Binding-site contacts:
Ligand atom O5 contacts residue HIS124 of chain 1.A at 4.1 Å.
Ligand atom C1 contacts residue HIS124 of chain 1.A at 3.6 Å.
Ligand atom O5 contacts residue GLN194 of chain 1.A at 3.7 Å.
Ligand atom C1 contacts residue GLN194 of chain 1.A at 3.6 Å.
Ligand atom O7 contacts residue HIS124 of chain 1.A at 4.5 Å.
Ligand atom C1 contacts residue ASP193 of chain 1.A at 4.5 Å.
Ligand atom C6 contacts residue TRP191 of chain 1.A at 3.4 Å (hydrophobic).
Ligand atom O7 contacts residue UDP1 of chain 1.R at 4.4 Å.
Ligand atom N2 contacts residue UDP1 of chain 1.R at 4.0 Å.
Ligand atom O6 contacts residue TRP191 of chain 1.A at 4.2 Å.
Ligand atom C5 contacts residue HIS124 of chain 1.A at 4.5 Å.
Ligand atom O1 contacts residue GLN194 of chain 1.A at 4.0 Å.
Ligand atom O5 contacts residue TRP191 of chain 1.A at 4.2 Å.
Ligand atom O1 contacts residue HIS124 of chain 1.A at 2.4 Å (h-bond).
Ligand atom C7 contacts residue UDP1 of chain 1.R at 4.2 Å.

This protein binds this small molecule.
Small molecule (SMILES): CC(=O)N[C@@H]1[C@@H](O)[C@@H](O)[C@@H](CO)O[C@@H]1O

Sequence of chain 1.A:
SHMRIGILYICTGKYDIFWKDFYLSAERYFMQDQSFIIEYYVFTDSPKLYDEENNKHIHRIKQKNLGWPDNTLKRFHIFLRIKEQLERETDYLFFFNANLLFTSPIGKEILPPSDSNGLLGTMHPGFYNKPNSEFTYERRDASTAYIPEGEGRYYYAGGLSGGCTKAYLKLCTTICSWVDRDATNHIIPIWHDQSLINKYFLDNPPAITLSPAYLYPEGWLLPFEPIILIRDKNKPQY